A small-molecule ligand and the protein it binds are described below.
Small molecule (SMILES): O=C(O)CC(=O)Cl

Binding-site contacts:
Ligand atom CAK contacts residue TRP114 of chain 1.E at 3.4 Å (hydrophobic).
Ligand atom OAM contacts residue TRP114 of chain 1.E at 3.7 Å.
Ligand atom CAK contacts residue GLN73 of chain 1.E at 3.8 Å.
Ligand atom OAM contacts residue PHE71 of chain 1.E at 4.3 Å.
Ligand atom CAH contacts residue LEU2 of chain 1.E at 4.2 Å (hydrophobic).
Ligand atom OAM contacts residue THR72 of chain 1.E at 3.0 Å (h-bond).
Ligand atom OAM contacts residue GLN73 of chain 1.E at 2.9 Å (h-bond).
Ligand atom OAL contacts residue TYR123 of chain 1.E at 3.0 Å (h-bond).
Ligand atom CAK contacts residue THR72 of chain 1.E at 4.2 Å.
Ligand atom OAL contacts residue PRO1 of chain 1.E at 4.5 Å.
Ligand atom CAJ contacts residue TYR123 of chain 1.E at 4.1 Å (hydrophobic).
Ligand atom OAI contacts residue PRO1 of chain 1.E at 1.9 Å (h-bond).
Ligand atom CAJ contacts residue LEU2 of chain 1.E at 4.5 Å (hydrophobic).
Ligand atom OAI contacts residue TYR123 of chain 1.E at 3.5 Å (h-bond).
Ligand atom OAI contacts residue PHE116 of chain 1.E at 4.3 Å.
Ligand atom CAH contacts residue ASP37 of chain 1.E at 3.8 Å.
Ligand atom CAK contacts residue PRO1 of chain 1.E at 3.5 Å (hydrophobic).
Ligand atom OAM contacts residue PRO1 of chain 1.E at 3.6 Å.
Ligand atom CAJ contacts residue PRO1 of chain 1.E at 2.7 Å (hydrophobic).
Ligand atom OAL contacts residue TRP114 of chain 1.E at 3.5 Å (h-bond).
Ligand atom CAH contacts residue PRO1 of chain 1.E at 1.3 Å (hydrophobic).
Ligand atom CAJ contacts residue PHE116 of chain 1.E at 4.4 Å (hydrophobic).
Ligand atom OAI contacts residue ASP37 of chain 1.E at 2.9 Å (salt-bridge).
Ligand atom CAH contacts residue TYR123 of chain 1.E at 4.2 Å (hydrophobic).
Ligand atom CAK contacts residue TYR123 of chain 1.E at 3.8 Å (hydrophobic).
Ligand atom OAL contacts residue GLN73 of chain 1.E at 2.8 Å (h-bond).
Ligand atom CAJ contacts residue TRP114 of chain 1.E at 3.4 Å (hydrophobic).

Sequence of chain 1.E:
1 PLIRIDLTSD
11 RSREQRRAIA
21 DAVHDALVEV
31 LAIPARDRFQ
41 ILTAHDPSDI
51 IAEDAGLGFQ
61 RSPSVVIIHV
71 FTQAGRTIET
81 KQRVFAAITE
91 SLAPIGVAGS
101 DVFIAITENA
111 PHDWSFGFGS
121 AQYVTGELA